The small molecule below binds the protein below.
Small molecule (SMILES): OC[C@H]1O[C@@H](O)[C@H](O)[C@@H](O)[C@H]1O

Sequence of chain 1.B:
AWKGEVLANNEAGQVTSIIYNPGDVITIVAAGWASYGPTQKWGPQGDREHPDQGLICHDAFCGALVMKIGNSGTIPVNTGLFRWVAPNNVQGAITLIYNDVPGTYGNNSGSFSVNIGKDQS

Binding-site contacts:
Ligand atom O4 contacts residue ASP101 of chain 1.B at 2.6 Å (salt-bridge).
Ligand atom C3 contacts residue THR105 of chain 1.B at 4.0 Å.
Ligand atom C5 contacts residue GLN54 of chain 1.B at 3.3 Å.
Ligand atom C6 contacts residue HIS51 of chain 1.B at 3.4 Å.
Ligand atom O3 contacts residue TYR37 of chain 1.B at 3.9 Å.
Ligand atom O5 contacts residue GLN54 of chain 1.B at 3.9 Å.
Ligand atom O6 contacts residue GLN54 of chain 1.B at 2.6 Å (h-bond).
Ligand atom C2 contacts residue ASN108 of chain 1.B at 4.2 Å.
Ligand atom C5 contacts residue PHB1 of chain 1.Q at 3.6 Å.
Ligand atom O5 contacts residue HIS51 of chain 1.B at 3.3 Å (h-bond).
Ligand atom O4 contacts residue CA1 of chain 1.O at 2.8 Å.
Ligand atom C6 contacts residue CYS63 of chain 1.B at 4.1 Å (hydrophobic).
Ligand atom C1 contacts residue TYR37 of chain 1.B at 3.9 Å (hydrophobic).
Ligand atom O6 contacts residue VAL102 of chain 1.B at 4.2 Å.
Ligand atom C4 contacts residue THR105 of chain 1.B at 3.6 Å.
Ligand atom O4 contacts residue THR105 of chain 1.B at 3.4 Å (h-bond).
Ligand atom O2 contacts residue PHB1 of chain 1.Q at 2.9 Å (h-bond).
Ligand atom O4 contacts residue TYR37 of chain 1.B at 3.4 Å (h-bond).
Ligand atom C5 contacts residue HIS51 of chain 1.B at 4.0 Å.
Ligand atom C3 contacts residue PHB1 of chain 1.Q at 3.7 Å.
Ligand atom O3 contacts residue THR105 of chain 1.B at 3.2 Å.
Ligand atom C4 contacts residue ASP101 of chain 1.B at 3.7 Å.
Ligand atom C2 contacts residue CA1 of chain 1.O at 3.9 Å.
Ligand atom C2 contacts residue TYR37 of chain 1.B at 3.2 Å (hydrophobic).
Ligand atom C1 contacts residue PHB1 of chain 1.Q at 1.4 Å.
Ligand atom C3 contacts residue CA1 of chain 1.O at 3.5 Å.
Ligand atom O3 contacts residue CA1 of chain 1.O at 2.8 Å.
Ligand atom C3 contacts residue TYR37 of chain 1.B at 4.0 Å (hydrophobic).
Ligand atom C6 contacts residue VAL102 of chain 1.B at 3.7 Å (hydrophobic).
Ligand atom C4 contacts residue CA1 of chain 1.O at 3.6 Å.
Ligand atom O3 contacts residue ASN108 of chain 1.B at 3.4 Å (h-bond).
Ligand atom O6 contacts residue HIS51 of chain 1.B at 2.7 Å (h-bond).
Ligand atom O5 contacts residue TYR37 of chain 1.B at 3.5 Å.
Ligand atom C2 contacts residue PHB1 of chain 1.Q at 2.4 Å.
Ligand atom O6 contacts residue PRO52 of chain 1.B at 4.0 Å.
Ligand atom O2 contacts residue ASN108 of chain 1.B at 3.2 Å (h-bond).
Ligand atom O5 contacts residue PHB1 of chain 1.Q at 2.3 Å (h-bond).
Ligand atom C6 contacts residue GLN54 of chain 1.B at 3.4 Å.
Ligand atom C6 contacts residue ASP101 of chain 1.B at 3.9 Å.
Ligand atom O2 contacts residue TYR37 of chain 1.B at 3.7 Å.